Sequence of chain 1.C:
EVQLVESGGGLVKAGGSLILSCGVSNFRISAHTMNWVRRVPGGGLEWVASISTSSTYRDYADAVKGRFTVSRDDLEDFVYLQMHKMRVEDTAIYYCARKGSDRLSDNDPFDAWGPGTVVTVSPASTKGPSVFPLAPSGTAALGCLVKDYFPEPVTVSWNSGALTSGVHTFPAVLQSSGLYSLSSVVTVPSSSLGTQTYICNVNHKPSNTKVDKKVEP

A protein and the small-molecule ligand that binds it are described below.
Small molecule (SMILES): OC[C@@]1(O)OC[C@@H](O)[C@@H](O)[C@@H]1O

Binding-site contacts:
Ligand atom C3 contacts residue ASP108 of chain 1.C at 4.2 Å.
Ligand atom O3 contacts residue SER105 of chain 1.C at 3.0 Å (h-bond).
Ligand atom C5 contacts residue LYS99 of chain 1.C at 3.7 Å.
Ligand atom O6 contacts residue THR33 of chain 1.C at 3.0 Å (h-bond).
Ligand atom C5 contacts residue LEU104 of chain 1.C at 3.9 Å (hydrophobic).
Ligand atom C6 contacts residue ALA31 of chain 1.C at 3.5 Å (hydrophobic).
Ligand atom C6 contacts residue THR33 of chain 1.C at 3.8 Å.
Ligand atom C4 contacts residue SER105 of chain 1.C at 3.4 Å.
Ligand atom O4 contacts residue ASP108 of chain 1.C at 2.6 Å (salt-bridge).
Ligand atom C5 contacts residue ALA31 of chain 1.C at 3.6 Å (hydrophobic).
Ligand atom C4 contacts residue LYS99 of chain 1.C at 4.1 Å.
Ligand atom C5 contacts residue HIS32 of chain 1.C at 4.0 Å.
Ligand atom C2 contacts residue ASP106 of chain 1.C at 4.2 Å.
Ligand atom C2 contacts residue THR33 of chain 1.C at 3.9 Å.
Ligand atom C1 contacts residue LYS99 of chain 1.C at 4.0 Å.
Ligand atom C4 contacts residue LEU104 of chain 1.C at 3.8 Å (hydrophobic).
Ligand atom C1 contacts residue THR33 of chain 1.C at 3.8 Å.
Ligand atom O4 contacts residue SER105 of chain 1.C at 3.9 Å.
Ligand atom C4 contacts residue ASP108 of chain 1.C at 3.5 Å.
Ligand atom O2 contacts residue ASP106 of chain 1.C at 3.7 Å.
Ligand atom C3 contacts residue LYS99 of chain 1.C at 3.7 Å.
Ligand atom O2 contacts residue SER105 of chain 1.C at 3.1 Å (h-bond).
Ligand atom O4 contacts residue GLY100 of chain 1.C at 3.2 Å.
Ligand atom O3 contacts residue ASP106 of chain 1.C at 3.4 Å.
Ligand atom O5 contacts residue HIS32 of chain 1.C at 3.4 Å.
Ligand atom C2 contacts residue SER105 of chain 1.C at 4.0 Å.
Ligand atom C6 contacts residue THR53 of chain 1.C at 4.0 Å.
Ligand atom O1 contacts residue LYS99 of chain 1.C at 3.3 Å.
Ligand atom C1 contacts residue ASP106 of chain 1.C at 3.8 Å.
Ligand atom O4 contacts residue LEU104 of chain 1.C at 4.1 Å.
Ligand atom O3 contacts residue ASN107 of chain 1.C at 3.2 Å.
Ligand atom C3 contacts residue SER105 of chain 1.C at 3.6 Å.
Ligand atom O5 contacts residue ALA31 of chain 1.C at 4.1 Å.
Ligand atom O3 contacts residue ASP108 of chain 1.C at 3.0 Å (salt-bridge).
Ligand atom O4 contacts residue LYS99 of chain 1.C at 3.2 Å (salt-bridge).
Ligand atom O5 contacts residue LYS99 of chain 1.C at 2.8 Å (salt-bridge).
Ligand atom O3 contacts residue LYS99 of chain 1.C at 3.6 Å.
Ligand atom O1 contacts residue THR33 of chain 1.C at 2.8 Å (h-bond).
Ligand atom O5 contacts residue THR33 of chain 1.C at 2.9 Å (h-bond).
Ligand atom C5 contacts residue THR33 of chain 1.C at 3.9 Å.